Sequence of chain 1.D:
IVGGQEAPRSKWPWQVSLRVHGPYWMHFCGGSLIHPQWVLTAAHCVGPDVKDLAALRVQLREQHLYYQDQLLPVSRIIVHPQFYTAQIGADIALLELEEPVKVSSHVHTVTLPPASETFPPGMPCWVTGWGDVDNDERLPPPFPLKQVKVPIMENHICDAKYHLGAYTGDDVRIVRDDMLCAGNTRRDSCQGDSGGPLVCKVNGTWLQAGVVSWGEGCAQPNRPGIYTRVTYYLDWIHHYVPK

A small-molecule ligand and the protein it binds are described below.
Small molecule (SMILES): NC1N=c2ccccc2=N1

Binding-site contacts:
Ligand atom N3 contacts residue CYS190 of chain 1.D at 4.1 Å.
Ligand atom C6 contacts residue VAL212 of chain 1.D at 3.7 Å (hydrophobic).
Ligand atom N1 contacts residue GLY215 of chain 1.D at 3.3 Å.
Ligand atom N2 contacts residue ASP188 of chain 1.D at 2.6 Å (salt-bridge).
Ligand atom C7 contacts residue SER189 of chain 1.D at 3.5 Å.
Ligand atom C1 contacts residue ASP188 of chain 1.D at 3.6 Å.
Ligand atom C1 contacts residue GLY215 of chain 1.D at 3.9 Å.
Ligand atom C6 contacts residue SER189 of chain 1.D at 3.4 Å.
Ligand atom C3 contacts residue TRP214 of chain 1.D at 3.8 Å (hydrophobic).
Ligand atom C3 contacts residue GLY215 of chain 1.D at 3.6 Å.
Ligand atom C1 contacts residue GLY217 of chain 1.D at 3.0 Å.
Ligand atom C1 contacts residue GLY225 of chain 1.D at 4.1 Å.
Ligand atom N2 contacts residue CYS218 of chain 1.D at 3.7 Å.
Ligand atom C7 contacts residue TRP214 of chain 1.D at 3.8 Å (hydrophobic).
Ligand atom N3 contacts residue SER189 of chain 1.D at 3.0 Å (h-bond).
Ligand atom C5 contacts residue CYS190 of chain 1.D at 3.8 Å (hydrophobic).
Ligand atom C7 contacts residue CYS190 of chain 1.D at 3.9 Å (hydrophobic).
Ligand atom N3 contacts residue TRP214 of chain 1.D at 4.0 Å.
Ligand atom C5 contacts residue SER194 of chain 1.D at 3.5 Å.
Ligand atom C1 contacts residue CYS218 of chain 1.D at 4.1 Å (hydrophobic).
Ligand atom C1 contacts residue SER189 of chain 1.D at 3.8 Å.
Ligand atom C6 contacts residue CYS190 of chain 1.D at 3.7 Å (hydrophobic).
Ligand atom C4 contacts residue TRP214 of chain 1.D at 4.0 Å (hydrophobic).
Ligand atom C2 contacts residue GLY217 of chain 1.D at 3.7 Å.
Ligand atom N1 contacts residue GLU216 of chain 1.D at 4.1 Å.
Ligand atom N1 contacts residue TRP214 of chain 1.D at 3.9 Å.
Ligand atom N3 contacts residue ASP188 of chain 1.D at 3.8 Å.
Ligand atom C1 contacts residue TRP214 of chain 1.D at 4.0 Å (hydrophobic).
Ligand atom C2 contacts residue TRP214 of chain 1.D at 3.6 Å (hydrophobic).
Ligand atom N1 contacts residue GLY217 of chain 1.D at 2.6 Å (h-bond).
Ligand atom C2 contacts residue GLY215 of chain 1.D at 3.6 Å.
Ligand atom N2 contacts residue SER189 of chain 1.D at 4.1 Å.
Ligand atom C5 contacts residue VAL212 of chain 1.D at 4.1 Å (hydrophobic).
Ligand atom N2 contacts residue ALA219 of chain 1.D at 4.1 Å.
Ligand atom C3 contacts residue GLN191 of chain 1.D at 3.7 Å.
Ligand atom C4 contacts residue GLN191 of chain 1.D at 4.0 Å.
Ligand atom N2 contacts residue GLY217 of chain 1.D at 2.8 Å (h-bond).
Ligand atom C5 contacts residue GLN191 of chain 1.D at 4.0 Å.
Ligand atom N2 contacts residue GLY225 of chain 1.D at 3.6 Å.
Ligand atom N3 contacts residue GLY225 of chain 1.D at 4.1 Å.